This protein binds this small molecule.
Small molecule (SMILES): CN(Cc1ccc2c(c1)OCO2)c1nc2c(cnn2C(C)(C)C)c(=O)[nH]1

Sequence of chain 2.A:
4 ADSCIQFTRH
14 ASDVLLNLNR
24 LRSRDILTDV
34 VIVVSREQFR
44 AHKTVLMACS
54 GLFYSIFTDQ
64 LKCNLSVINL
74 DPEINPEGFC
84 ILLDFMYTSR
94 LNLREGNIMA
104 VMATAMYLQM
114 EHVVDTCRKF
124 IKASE

Binding-site contacts:
Ligand atom C3 contacts residue GLY54 of chain 2.A at 3.7 Å.
Ligand atom C4 contacts residue GLY54 of chain 2.A at 3.6 Å.
Ligand atom C contacts residue CYS52 of chain 2.A at 3.7 Å (hydrophobic).
Ligand atom C5 contacts residue GLY54 of chain 2.A at 3.5 Å.
Ligand atom C17 contacts residue MET50 of chain 2.A at 3.2 Å (hydrophobic).
Ligand atom C5 contacts residue GLN112 of chain 2.A at 3.6 Å.
Ligand atom O1 contacts residue SER58 of chain 2.A at 3.9 Å.
Ligand atom C7 contacts residue GLY54 of chain 2.A at 3.6 Å.
Ligand atom C11 contacts residue TYR57 of chain 2.A at 3.4 Å (hydrophobic).
Ligand atom N4 contacts residue MET50 of chain 2.A at 2.7 Å (h-bond).
Ligand atom O1 contacts residue GLY54 of chain 2.A at 3.7 Å.
Ligand atom O1 contacts residue TYR57 of chain 2.A at 3.6 Å.
Ligand atom C2 contacts residue GLY54 of chain 2.A at 3.8 Å.
Ligand atom C contacts residue ALA51 of chain 2.A at 3.7 Å (hydrophobic).
Ligand atom O2 contacts residue LEU24 of chain 1.A at 3.7 Å.
Ligand atom N4 contacts residue TYR57 of chain 2.A at 3.6 Å.
Ligand atom C17 contacts residue ASN20 of chain 1.A at 3.7 Å.
Ligand atom C17 contacts residue TYR57 of chain 2.A at 3.4 Å (hydrophobic).
Ligand atom C6 contacts residue SER58 of chain 2.A at 3.6 Å.
Ligand atom C contacts residue SER53 of chain 2.A at 3.6 Å.
Ligand atom O2 contacts residue ASN20 of chain 1.A at 3.6 Å.
Ligand atom O2 contacts residue MET50 of chain 2.A at 3.0 Å (h-bond).
Ligand atom O2 contacts residue ALA51 of chain 2.A at 3.3 Å.
Ligand atom C contacts residue MET50 of chain 2.A at 3.3 Å (hydrophobic).
Ligand atom C14 contacts residue ARG23 of chain 1.A at 3.8 Å.
Ligand atom N4 contacts residue ASN20 of chain 1.A at 3.6 Å (h-bond).
Ligand atom C8 contacts residue GLY54 of chain 2.A at 3.7 Å.
Ligand atom N2 contacts residue ARG23 of chain 1.A at 3.6 Å.
Ligand atom C contacts residue GLY54 of chain 2.A at 3.9 Å.
Ligand atom O contacts residue GLN112 of chain 2.A at 3.0 Å (h-bond).
Ligand atom C12 contacts residue ARG23 of chain 1.A at 3.7 Å.
Ligand atom C6 contacts residue GLN112 of chain 2.A at 3.7 Å.
Ligand atom N4 contacts residue ALA51 of chain 2.A at 3.9 Å.
Ligand atom C10 contacts residue TYR57 of chain 2.A at 3.7 Å (hydrophobic).
Ligand atom N contacts residue MET50 of chain 2.A at 3.9 Å.
Ligand atom C12 contacts residue TYR57 of chain 2.A at 3.6 Å (hydrophobic).
Ligand atom O2 contacts residue TYR57 of chain 2.A at 3.7 Å.
Ligand atom C11 contacts residue ASN20 of chain 1.A at 3.9 Å.
Ligand atom C9 contacts residue ASN20 of chain 1.A at 3.8 Å.
Ligand atom C9 contacts residue MET50 of chain 2.A at 3.7 Å (hydrophobic).

Sequence of chain 1.A:
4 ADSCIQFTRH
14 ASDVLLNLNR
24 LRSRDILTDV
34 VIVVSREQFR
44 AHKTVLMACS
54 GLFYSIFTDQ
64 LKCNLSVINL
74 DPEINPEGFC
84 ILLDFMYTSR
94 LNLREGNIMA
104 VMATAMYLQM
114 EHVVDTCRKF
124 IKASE